Binding-site contacts:
Ligand atom C3 contacts residue GLN456 of chain 1.A at 3.7 Å.
Ligand atom C7 contacts residue SER540 of chain 1.A at 4.1 Å.
Ligand atom C8 contacts residue SER540 of chain 1.A at 4.0 Å.
Ligand atom C1 contacts residue SER540 of chain 1.A at 4.1 Å.
Ligand atom C2 contacts residue ASP538 of chain 1.A at 3.6 Å.
Ligand atom C2 contacts residue ASN568 of chain 1.A at 2.6 Å.
Ligand atom C3 contacts residue ASN568 of chain 1.A at 3.8 Å.
Ligand atom C7 contacts residue GLN456 of chain 1.A at 4.0 Å.
Ligand atom C8 contacts residue ASP538 of chain 1.A at 3.8 Å.
Ligand atom O5 contacts residue LYS454 of chain 1.A at 3.9 Å.
Ligand atom C1 contacts residue ASP538 of chain 1.A at 3.3 Å.
Ligand atom C5 contacts residue ASN568 of chain 1.A at 3.7 Å.
Ligand atom N2 contacts residue ASP538 of chain 1.A at 3.0 Å (salt-bridge).
Ligand atom C2 contacts residue LYS454 of chain 1.A at 4.0 Å.
Ligand atom C6 contacts residue VAL566 of chain 1.A at 3.5 Å (hydrophobic).
Ligand atom C6 contacts residue GLU590 of chain 1.A at 3.8 Å.
Ligand atom O7 contacts residue GLN456 of chain 1.A at 3.7 Å.
Ligand atom C8 contacts residue VAL536 of chain 1.A at 3.7 Å (hydrophobic).
Ligand atom C6 contacts residue VAL592 of chain 1.A at 3.9 Å (hydrophobic).
Ligand atom O5 contacts residue ASN568 of chain 1.A at 2.5 Å (h-bond).
Ligand atom O6 contacts residue GLU590 of chain 1.A at 3.3 Å (salt-bridge).
Ligand atom O3 contacts residue LYS454 of chain 1.A at 3.7 Å.
Ligand atom O5 contacts residue GLN456 of chain 1.A at 3.9 Å.
Ligand atom C3 contacts residue ASP538 of chain 1.A at 3.9 Å.
Ligand atom O6 contacts residue VAL592 of chain 1.A at 3.8 Å.
Ligand atom O7 contacts residue TYR512 of chain 1.A at 2.9 Å (h-bond).
Ligand atom C2 contacts residue GLN456 of chain 1.A at 3.9 Å.
Ligand atom O3 contacts residue GLN456 of chain 1.A at 2.8 Å (h-bond).
Ligand atom C1 contacts residue ASN568 of chain 1.A at 1.4 Å.
Ligand atom N2 contacts residue ASN568 of chain 1.A at 2.9 Å (h-bond).
Ligand atom C8 contacts residue THR516 of chain 1.A at 4.1 Å.
Ligand atom C8 contacts residue VAL566 of chain 1.A at 3.8 Å (hydrophobic).
Ligand atom O7 contacts residue LYS454 of chain 1.A at 3.4 Å.
Ligand atom O5 contacts residue VAL592 of chain 1.A at 3.7 Å.
Ligand atom C7 contacts residue ASN568 of chain 1.A at 3.3 Å.
Ligand atom O7 contacts residue ASN568 of chain 1.A at 3.5 Å (h-bond).
Ligand atom C8 contacts residue ASN568 of chain 1.A at 4.1 Å.
Ligand atom C7 contacts residue ASP538 of chain 1.A at 3.8 Å.
Ligand atom C4 contacts residue GLN456 of chain 1.A at 3.8 Å.
Ligand atom C7 contacts residue TYR512 of chain 1.A at 3.9 Å (hydrophobic).

This protein binds this small molecule.
Small molecule (SMILES): CC(=O)N[C@H]1[C@H](O[C@H]2[C@H](O)[C@@H](NC(C)=O)CO[C@@H]2CO)O[C@H](CO)[C@@H](O[C@@H]2O[C@H](CO[C@H]3O[C@H](CO)[C@@H](O)[C@H](O)[C@@H]3O)[C@@H](O)[C@H](O[C@H]3O[C@H](CO)[C@@H](O)[C@H](O)[C@@H]3O)[C@@H]2O)[C@@H]1O

Sequence of chain 1.A:
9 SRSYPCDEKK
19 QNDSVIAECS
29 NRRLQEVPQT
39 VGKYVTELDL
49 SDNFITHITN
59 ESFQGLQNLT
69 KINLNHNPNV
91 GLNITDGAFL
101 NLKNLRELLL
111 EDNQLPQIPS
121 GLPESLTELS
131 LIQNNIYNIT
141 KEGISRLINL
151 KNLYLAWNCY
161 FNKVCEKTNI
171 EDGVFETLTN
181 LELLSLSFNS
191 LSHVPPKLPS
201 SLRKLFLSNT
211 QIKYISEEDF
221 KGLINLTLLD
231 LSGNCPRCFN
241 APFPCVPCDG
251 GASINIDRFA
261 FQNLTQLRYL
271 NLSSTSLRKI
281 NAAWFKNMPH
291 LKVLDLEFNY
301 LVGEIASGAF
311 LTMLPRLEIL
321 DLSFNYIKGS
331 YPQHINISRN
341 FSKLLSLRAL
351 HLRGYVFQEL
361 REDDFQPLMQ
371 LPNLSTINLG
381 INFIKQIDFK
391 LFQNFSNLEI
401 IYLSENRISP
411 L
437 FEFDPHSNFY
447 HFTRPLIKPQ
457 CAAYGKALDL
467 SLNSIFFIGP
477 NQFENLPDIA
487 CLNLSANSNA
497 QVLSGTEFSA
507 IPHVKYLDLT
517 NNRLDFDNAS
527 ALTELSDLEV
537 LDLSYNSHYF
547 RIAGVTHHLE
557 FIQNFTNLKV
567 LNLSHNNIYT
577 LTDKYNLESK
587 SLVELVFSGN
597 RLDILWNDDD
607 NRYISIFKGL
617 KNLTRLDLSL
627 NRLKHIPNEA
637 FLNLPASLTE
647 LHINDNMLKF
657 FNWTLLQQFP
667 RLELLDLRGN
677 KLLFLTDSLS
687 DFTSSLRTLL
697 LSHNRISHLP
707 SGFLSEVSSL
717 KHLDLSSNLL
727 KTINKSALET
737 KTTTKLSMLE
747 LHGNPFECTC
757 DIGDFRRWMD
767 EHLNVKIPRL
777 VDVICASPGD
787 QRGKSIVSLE